Sequence of chain 1.A:
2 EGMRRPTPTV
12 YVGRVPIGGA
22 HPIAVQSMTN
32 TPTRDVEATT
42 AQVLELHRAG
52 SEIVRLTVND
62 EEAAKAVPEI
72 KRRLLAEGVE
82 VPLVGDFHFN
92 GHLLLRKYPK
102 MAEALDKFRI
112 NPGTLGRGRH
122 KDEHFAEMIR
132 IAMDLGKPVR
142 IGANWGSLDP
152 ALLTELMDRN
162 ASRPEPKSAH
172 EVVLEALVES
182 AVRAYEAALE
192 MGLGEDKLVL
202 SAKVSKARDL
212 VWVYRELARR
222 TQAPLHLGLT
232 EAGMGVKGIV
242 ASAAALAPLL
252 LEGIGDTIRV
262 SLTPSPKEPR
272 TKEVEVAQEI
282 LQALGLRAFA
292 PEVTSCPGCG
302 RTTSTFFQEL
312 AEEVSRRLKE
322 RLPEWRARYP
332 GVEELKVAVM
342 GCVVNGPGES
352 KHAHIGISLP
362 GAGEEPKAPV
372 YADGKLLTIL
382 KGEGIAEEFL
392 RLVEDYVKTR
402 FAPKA

A small-molecule ligand and the protein it binds are described below.
Small molecule (SMILES): C/C(=C\CO[P](=O)(O)OP(=O)(O)O)CO

Sequence of chain 1.B:
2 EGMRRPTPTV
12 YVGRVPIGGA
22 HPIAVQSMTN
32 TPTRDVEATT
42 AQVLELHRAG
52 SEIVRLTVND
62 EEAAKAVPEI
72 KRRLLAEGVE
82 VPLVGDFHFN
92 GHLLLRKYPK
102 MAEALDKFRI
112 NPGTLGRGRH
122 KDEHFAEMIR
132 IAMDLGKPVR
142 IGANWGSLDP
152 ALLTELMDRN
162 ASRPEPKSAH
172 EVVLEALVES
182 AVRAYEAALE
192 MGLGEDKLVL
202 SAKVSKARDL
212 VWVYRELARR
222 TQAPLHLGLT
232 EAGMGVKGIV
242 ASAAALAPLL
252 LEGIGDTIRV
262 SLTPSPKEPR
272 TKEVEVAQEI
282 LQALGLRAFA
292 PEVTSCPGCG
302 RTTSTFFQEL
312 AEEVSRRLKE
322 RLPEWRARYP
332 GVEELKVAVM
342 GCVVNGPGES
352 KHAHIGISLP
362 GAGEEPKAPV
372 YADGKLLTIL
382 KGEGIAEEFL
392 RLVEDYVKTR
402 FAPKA

Binding-site contacts:
Ligand atom O15 contacts residue SER262 of chain 1.A at 2.4 Å (h-bond).
Ligand atom C21 contacts residue SF41 of chain 1.F at 3.7 Å.
Ligand atom C27 contacts residue ASN346 of chain 1.B at 3.6 Å.
Ligand atom O18 contacts residue ARG56 of chain 1.A at 2.6 Å (salt-bridge).
Ligand atom C28 contacts residue THR231 of chain 1.A at 3.8 Å.
Ligand atom P13 contacts residue LYS204 of chain 1.A at 3.9 Å.
Ligand atom O19 contacts residue LYS204 of chain 1.A at 2.7 Å (salt-bridge).
Ligand atom P13 contacts residue ARG56 of chain 1.A at 3.9 Å.
Ligand atom P13 contacts residue SER262 of chain 1.A at 3.6 Å.
Ligand atom O14 contacts residue SER262 of chain 1.A at 3.7 Å.
Ligand atom O20 contacts residue ARG110 of chain 1.A at 3.0 Å (salt-bridge).
Ligand atom O16 contacts residue LYS204 of chain 1.A at 3.6 Å.
Ligand atom O33 contacts residue ASN346 of chain 1.B at 2.8 Å (h-bond).
Ligand atom O20 contacts residue ASN145 of chain 1.A at 2.8 Å (h-bond).
Ligand atom C21 contacts residue ASP87 of chain 1.A at 3.5 Å.
Ligand atom O33 contacts residue ARG110 of chain 1.A at 3.5 Å (salt-bridge).
Ligand atom O14 contacts residue ARG56 of chain 1.A at 2.6 Å (salt-bridge).
Ligand atom P17 contacts residue LYS204 of chain 1.A at 3.8 Å.
Ligand atom O16 contacts residue ASN145 of chain 1.A at 3.3 Å (h-bond).
Ligand atom O16 contacts residue THR231 of chain 1.A at 3.5 Å (h-bond).
Ligand atom O33 contacts residue HIS89 of chain 1.A at 3.7 Å.
Ligand atom O29 contacts residue ARG260 of chain 1.A at 3.1 Å (salt-bridge).
Ligand atom C31 contacts residue ASN346 of chain 1.B at 3.4 Å.
Ligand atom C30 contacts residue SF41 of chain 1.F at 3.8 Å.
Ligand atom P17 contacts residue ASN145 of chain 1.A at 3.8 Å.
Ligand atom O18 contacts residue ARG110 of chain 1.A at 2.8 Å (salt-bridge).
Ligand atom C27 contacts residue SF41 of chain 1.F at 3.9 Å.
Ligand atom P17 contacts residue ARG110 of chain 1.A at 3.6 Å.
Ligand atom P13 contacts residue ARG260 of chain 1.A at 3.5 Å.
Ligand atom C31 contacts residue HIS89 of chain 1.A at 3.3 Å.
Ligand atom O14 contacts residue ARG260 of chain 1.A at 3.0 Å (salt-bridge).
Ligand atom C30 contacts residue ASN346 of chain 1.B at 3.9 Å.
Ligand atom O14 contacts residue LYS204 of chain 1.A at 2.9 Å (salt-bridge).
Ligand atom O15 contacts residue GLU232 of chain 1.A at 3.8 Å.
Ligand atom O15 contacts residue THR231 of chain 1.A at 2.8 Å (h-bond).
Ligand atom O19 contacts residue ARG141 of chain 1.A at 3.0 Å (salt-bridge).
Ligand atom C31 contacts residue ARG110 of chain 1.A at 3.7 Å.
Ligand atom P13 contacts residue THR231 of chain 1.A at 3.8 Å.
Ligand atom C31 contacts residue ASP87 of chain 1.A at 3.7 Å.
Ligand atom C28 contacts residue GLU232 of chain 1.A at 3.9 Å.